Sequence of chain 1.G:
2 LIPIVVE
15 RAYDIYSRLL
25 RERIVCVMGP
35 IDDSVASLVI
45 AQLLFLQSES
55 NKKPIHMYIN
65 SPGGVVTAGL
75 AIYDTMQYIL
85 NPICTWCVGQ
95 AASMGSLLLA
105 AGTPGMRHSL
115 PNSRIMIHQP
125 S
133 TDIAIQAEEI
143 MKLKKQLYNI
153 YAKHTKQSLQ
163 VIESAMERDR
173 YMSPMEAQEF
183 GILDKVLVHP

Binding-site contacts:
Ligand atom C23 contacts residue GLU26 of chain 1.A at 3.1 Å.
Ligand atom C02 contacts residue TYR62 of chain 1.A at 3.4 Å (hydrophobic).
Ligand atom C19 contacts residue LEU23 of chain 1.A at 3.6 Å (hydrophobic).
Ligand atom C08 contacts residue TRP90 of chain 1.A at 3.7 Å (hydrophobic).
Ligand atom O25 contacts residue LEU48 of chain 1.G at 3.7 Å.
Ligand atom C08 contacts residue TYR62 of chain 1.A at 3.6 Å (hydrophobic).
Ligand atom C08 contacts residue TYR82 of chain 1.G at 3.9 Å (hydrophobic).
Ligand atom C23 contacts residue SER52 of chain 1.G at 3.9 Å.
Ligand atom C03 contacts residue TYR62 of chain 1.A at 3.8 Å (hydrophobic).
Ligand atom C22 contacts residue GLU26 of chain 1.A at 3.4 Å.
Ligand atom CL21 contacts residue LEU23 of chain 1.A at 3.8 Å.
Ligand atom C02 contacts residue VAL92 of chain 1.A at 3.6 Å (hydrophobic).
Ligand atom C12 contacts residue TYR62 of chain 1.A at 3.4 Å (hydrophobic).
Ligand atom C28 contacts residue TYR62 of chain 1.A at 3.1 Å (hydrophobic).
Ligand atom C10 contacts residue TRP90 of chain 1.A at 3.4 Å (hydrophobic).
Ligand atom C05 contacts residue THR79 of chain 1.G at 3.6 Å.
Ligand atom C22 contacts residue ARG22 of chain 1.A at 3.9 Å.
Ligand atom CL21 contacts residue PHE49 of chain 1.G at 3.7 Å.
Ligand atom C18 contacts residue LEU48 of chain 1.G at 3.9 Å (hydrophobic).
Ligand atom C11 contacts residue TYR62 of chain 1.A at 3.3 Å (hydrophobic).
Ligand atom N01 contacts residue TYR62 of chain 1.A at 3.2 Å.
Ligand atom N09 contacts residue TYR62 of chain 1.A at 2.7 Å (h-bond).
Ligand atom C12 contacts residue ILE28 of chain 1.A at 3.9 Å (hydrophobic).
Ligand atom C04 contacts residue ILE44 of chain 1.G at 3.9 Å (hydrophobic).
Ligand atom CL21 contacts residue ARG22 of chain 1.A at 3.6 Å.
Ligand atom C04 contacts residue THR79 of chain 1.G at 3.4 Å.
Ligand atom C05 contacts residue TYR82 of chain 1.G at 3.9 Å (hydrophobic).
Ligand atom C11 contacts residue HIS60 of chain 1.A at 3.2 Å.
Ligand atom C27 contacts residue TYR62 of chain 1.A at 2.9 Å (hydrophobic).
Ligand atom C22 contacts residue SER52 of chain 1.G at 3.9 Å.
Ligand atom C26 contacts residue TYR62 of chain 1.A at 3.2 Å (hydrophobic).
Ligand atom C19 contacts residue LEU48 of chain 1.G at 3.7 Å (hydrophobic).
Ligand atom C14 contacts residue GLU26 of chain 1.A at 3.9 Å.
Ligand atom C14 contacts residue ILE28 of chain 1.A at 3.9 Å (hydrophobic).
Ligand atom C10 contacts residue TYR62 of chain 1.A at 3.4 Å (hydrophobic).
Ligand atom C07 contacts residue TYR62 of chain 1.A at 3.6 Å (hydrophobic).
Ligand atom C06 contacts residue TYR82 of chain 1.G at 3.4 Å (hydrophobic).
Ligand atom N13 contacts residue ILE28 of chain 1.A at 3.8 Å.
Ligand atom C17 contacts residue GLU26 of chain 1.A at 3.8 Å.
Ligand atom N01 contacts residue VAL92 of chain 1.A at 3.2 Å.

A small-molecule ligand and the protein it binds are described below.
Small molecule (SMILES): N#Cc1cccc(CN2CCc3ncn(Cc4ccc(Cl)cc4)c(=O)c3C2)c1

Sequence of chain 1.A:
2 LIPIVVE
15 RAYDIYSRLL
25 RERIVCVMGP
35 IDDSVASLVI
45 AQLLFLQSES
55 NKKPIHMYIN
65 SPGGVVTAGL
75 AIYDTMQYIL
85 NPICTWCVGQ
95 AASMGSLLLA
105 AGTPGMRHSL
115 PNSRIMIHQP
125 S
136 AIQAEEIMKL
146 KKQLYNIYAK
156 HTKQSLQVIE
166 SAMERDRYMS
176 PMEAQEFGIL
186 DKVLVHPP